The protein below binds the small molecule below.
Small molecule (SMILES): Cc1cc(C)cc(-c2nc3cc(NC(=O)c4c(Cl)cnn4C)ccc3[nH]2)c1

Binding-site contacts:
Ligand atom N12 contacts residue TYR247 of chain 1.A at 2.6 Å (h-bond).
Ligand atom N5 contacts residue ILE246 of chain 1.A at 3.6 Å.
Ligand atom C22 contacts residue GLU275 of chain 1.A at 3.8 Å.
Ligand atom N2 contacts residue PHE283 of chain 1.A at 3.2 Å.
Ligand atom C17 contacts residue GLN280 of chain 1.A at 3.5 Å.
Ligand atom C18 contacts residue GLY279 of chain 1.A at 3.5 Å.
Ligand atom C26 contacts residue GLU275 of chain 1.A at 3.8 Å.
Ligand atom C10 contacts residue ILE246 of chain 1.A at 3.5 Å (hydrophobic).
Ligand atom C26 contacts residue VAL276 of chain 1.A at 3.9 Å (hydrophobic).
Ligand atom C17 contacts residue TYR247 of chain 1.A at 3.6 Å (hydrophobic).
Ligand atom C4 contacts residue MET267 of chain 1.A at 3.3 Å (hydrophobic).
Ligand atom C8 contacts residue LEU229 of chain 1.A at 3.6 Å (hydrophobic).
Ligand atom C19 contacts residue TYR247 of chain 1.A at 3.8 Å (hydrophobic).
Ligand atom C22 contacts residue MET267 of chain 1.A at 3.9 Å (hydrophobic).
Ligand atom C25 contacts residue PHE283 of chain 1.A at 3.0 Å (hydrophobic).
Ligand atom C23 contacts residue PHE283 of chain 1.A at 3.3 Å (hydrophobic).
Ligand atom C14 contacts residue MET267 of chain 1.A at 3.7 Å (hydrophobic).
Ligand atom N9 contacts residue ILE246 of chain 1.A at 3.8 Å.
Ligand atom C4 contacts residue GLY279 of chain 1.A at 3.5 Å.
Ligand atom C27 contacts residue PRO266 of chain 1.A at 3.6 Å (hydrophobic).
Ligand atom C15 contacts residue MET267 of chain 1.A at 3.5 Å (hydrophobic).
Ligand atom C6 contacts residue PHE283 of chain 1.A at 3.5 Å (hydrophobic).
Ligand atom C7 contacts residue PHE283 of chain 1.A at 3.7 Å (hydrophobic).
Ligand atom C14 contacts residue TYR247 of chain 1.A at 3.4 Å (hydrophobic).
Ligand atom O3 contacts residue GLN280 of chain 1.A at 2.9 Å (h-bond).
Ligand atom N12 contacts residue MET267 of chain 1.A at 3.6 Å.
Ligand atom N5 contacts residue PHE283 of chain 1.A at 3.7 Å.
Ligand atom C10 contacts residue VAL232 of chain 1.A at 3.7 Å (hydrophobic).
Ligand atom C4 contacts residue TYR247 of chain 1.A at 3.7 Å (hydrophobic).
Ligand atom N13 contacts residue MET267 of chain 1.A at 3.5 Å.
Ligand atom C19 contacts residue MET267 of chain 1.A at 3.5 Å (hydrophobic).
Ligand atom C26 contacts residue LYS272 of chain 1.A at 3.1 Å.
Ligand atom C19 contacts residue GLY279 of chain 1.A at 3.9 Å.
Ligand atom C20 contacts residue MET267 of chain 1.A at 3.4 Å (hydrophobic).
Ligand atom C1 contacts residue PHE283 of chain 1.A at 3.8 Å (hydrophobic).
Ligand atom C20 contacts residue PHE283 of chain 1.A at 3.9 Å (hydrophobic).
Ligand atom C15 contacts residue GLY279 of chain 1.A at 3.3 Å.
Ligand atom C16 contacts residue MET267 of chain 1.A at 3.3 Å (hydrophobic).
Ligand atom C21 contacts residue PRO266 of chain 1.A at 3.8 Å (hydrophobic).
Ligand atom C25 contacts residue MET267 of chain 1.A at 3.8 Å (hydrophobic).

Sequence of chain 1.A:
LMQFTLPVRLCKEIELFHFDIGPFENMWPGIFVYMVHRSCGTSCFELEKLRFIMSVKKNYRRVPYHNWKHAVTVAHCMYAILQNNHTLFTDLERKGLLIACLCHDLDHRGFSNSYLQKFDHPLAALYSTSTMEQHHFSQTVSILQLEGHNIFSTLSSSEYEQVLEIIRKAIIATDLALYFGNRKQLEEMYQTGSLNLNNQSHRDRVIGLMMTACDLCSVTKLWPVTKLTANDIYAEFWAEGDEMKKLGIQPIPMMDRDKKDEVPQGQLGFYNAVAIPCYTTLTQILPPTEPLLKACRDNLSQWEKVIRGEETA